Binding-site contacts:
Ligand atom O21 contacts residue PHE65 of chain 1.D at 3.8 Å.
Ligand atom C18 contacts residue LEU139 of chain 1.D at 4.1 Å (hydrophobic).
Ligand atom O15 contacts residue HIS229 of chain 1.D at 2.3 Å (h-bond).
Ligand atom C1 contacts residue PHE134 of chain 1.D at 3.9 Å (hydrophobic).
Ligand atom N7 contacts residue PHE65 of chain 1.D at 3.0 Å (h-bond).
Ligand atom C24 contacts residue PHE143 of chain 1.D at 4.0 Å (hydrophobic).
Ligand atom C5 contacts residue PHE123 of chain 1.D at 3.9 Å (hydrophobic).
Ligand atom C12 contacts residue MET106 of chain 1.D at 3.8 Å (hydrophobic).
Ligand atom C2 contacts residue TYR129 of chain 1.D at 3.9 Å (hydrophobic).
Ligand atom C20 contacts residue VAL233 of chain 1.D at 3.8 Å (hydrophobic).
Ligand atom C8 contacts residue PHE65 of chain 1.D at 3.7 Å (hydrophobic).
Ligand atom C6 contacts residue PHE134 of chain 1.D at 4.0 Å (hydrophobic).
Ligand atom C8 contacts residue MET106 of chain 1.D at 4.0 Å (hydrophobic).
Ligand atom C23 contacts residue PHE143 of chain 1.D at 3.8 Å (hydrophobic).
Ligand atom C3 contacts residue PHE123 of chain 1.D at 3.4 Å (hydrophobic).
Ligand atom C2 contacts residue PHE65 of chain 1.D at 3.8 Å (hydrophobic).
Ligand atom C23 contacts residue LEU139 of chain 1.D at 3.3 Å (hydrophobic).
Ligand atom O15 contacts residue ILE103 of chain 1.D at 4.1 Å.
Ligand atom C6 contacts residue PHE123 of chain 1.D at 3.7 Å (hydrophobic).
Ligand atom C23 contacts residue PHE134 of chain 1.D at 3.6 Å (hydrophobic).
Ligand atom O15 contacts residue TRP251 of chain 1.D at 4.0 Å.
Ligand atom C14 contacts residue HIS229 of chain 1.D at 3.5 Å.
Ligand atom C13 contacts residue MET106 of chain 1.D at 3.5 Å (hydrophobic).
Ligand atom N7 contacts residue ALA69 of chain 1.D at 4.0 Å.
Ligand atom C24 contacts residue ILE147 of chain 1.D at 3.7 Å (hydrophobic).
Ligand atom C1 contacts residue PHE123 of chain 1.D at 3.3 Å (hydrophobic).
Ligand atom C18 contacts residue PHE62 of chain 1.D at 4.0 Å (hydrophobic).
Ligand atom C4 contacts residue PHE65 of chain 1.D at 3.7 Å (hydrophobic).
Ligand atom O21 contacts residue MET106 of chain 1.D at 3.8 Å.
Ligand atom O21 contacts residue ALA69 of chain 1.D at 3.2 Å.
Ligand atom C12 contacts residue ILE103 of chain 1.D at 3.6 Å (hydrophobic).
Ligand atom C22 contacts residue PHE134 of chain 1.D at 3.8 Å (hydrophobic).
Ligand atom C18 contacts residue LEU236 of chain 1.D at 3.7 Å (hydrophobic).
Ligand atom C8 contacts residue ALA69 of chain 1.D at 3.9 Å (hydrophobic).
Ligand atom C3 contacts residue LEU68 of chain 1.D at 4.0 Å (hydrophobic).
Ligand atom C3 contacts residue PHE65 of chain 1.D at 3.4 Å (hydrophobic).
Ligand atom C4 contacts residue PHE123 of chain 1.D at 4.0 Å (hydrophobic).
Ligand atom C2 contacts residue PHE123 of chain 1.D at 3.1 Å (hydrophobic).
Ligand atom C19 contacts residue THR66 of chain 1.D at 4.0 Å.
Ligand atom C20 contacts residue HIS229 of chain 1.D at 3.8 Å.

Sequence of chain 1.D:
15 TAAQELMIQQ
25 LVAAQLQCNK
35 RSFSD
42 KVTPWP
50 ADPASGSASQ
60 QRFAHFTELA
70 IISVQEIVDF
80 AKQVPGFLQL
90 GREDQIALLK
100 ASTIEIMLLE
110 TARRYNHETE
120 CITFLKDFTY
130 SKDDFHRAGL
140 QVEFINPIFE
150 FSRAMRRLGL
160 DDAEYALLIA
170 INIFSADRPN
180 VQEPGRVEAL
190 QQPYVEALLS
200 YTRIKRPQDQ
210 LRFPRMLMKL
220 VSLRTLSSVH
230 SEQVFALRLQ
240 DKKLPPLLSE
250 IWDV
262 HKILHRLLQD

This small molecule binds to this protein.
Small molecule (SMILES): CC(C)[C@@H]1N(C(=O)OC(C)(C)C)CC[C@@]12C(=O)Nc1ccccc12